Sequence of chain 1.A:
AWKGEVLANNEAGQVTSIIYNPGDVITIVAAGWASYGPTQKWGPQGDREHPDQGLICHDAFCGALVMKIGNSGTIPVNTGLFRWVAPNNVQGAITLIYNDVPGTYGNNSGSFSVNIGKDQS

A protein and the small-molecule ligand that binds it are described below.
Small molecule (SMILES): Cc1ccc(C(=O)c2cc(O)c(O)c([N+](=O)[O-])c2)cc1

Binding-site contacts:
Ligand atom C1 contacts residue ASP100 of chain 1.A at 3.5 Å.
Ligand atom O7 contacts residue THR104 of chain 1.A at 3.3 Å (h-bond).
Ligand atom N9 contacts residue CYS62 of chain 1.A at 4.0 Å.
Ligand atom O10 contacts residue HIS50 of chain 1.A at 3.8 Å.
Ligand atom O11 contacts residue VAL101 of chain 1.A at 3.5 Å.
Ligand atom O11 contacts residue GLN53 of chain 1.A at 3.9 Å.
Ligand atom O10 contacts residue TYR36 of chain 1.A at 3.9 Å.
Ligand atom C6 contacts residue ASP100 of chain 1.A at 3.8 Å.
Ligand atom C6 contacts residue THR104 of chain 1.A at 4.2 Å.
Ligand atom C4 contacts residue THR104 of chain 1.A at 4.4 Å.
Ligand atom O7 contacts residue ASP100 of chain 1.A at 4.5 Å.
Ligand atom C2 contacts residue THR104 of chain 1.A at 3.5 Å.
Ligand atom C20 contacts residue GLN53 of chain 1.A at 4.2 Å.
Ligand atom O10 contacts residue LEU55 of chain 1.A at 4.4 Å.
Ligand atom O11 contacts residue HIS50 of chain 1.A at 3.0 Å.
Ligand atom C2 contacts residue CA1 of chain 1.C at 3.3 Å.
Ligand atom C2 contacts residue TYR36 of chain 1.A at 4.1 Å (hydrophobic).
Ligand atom O7 contacts residue CA1 of chain 1.C at 2.4 Å.
Ligand atom C6 contacts residue VAL101 of chain 1.A at 4.2 Å (hydrophobic).
Ligand atom O10 contacts residue CYS62 of chain 1.A at 2.9 Å (h-bond).
Ligand atom C2 contacts residue ASN107 of chain 1.A at 4.0 Å.
Ligand atom N9 contacts residue VAL101 of chain 1.A at 3.7 Å.
Ligand atom C1 contacts residue CA1 of chain 1.C at 3.3 Å.
Ligand atom C15 contacts residue GLN53 of chain 1.A at 4.3 Å.
Ligand atom O8 contacts residue THR104 of chain 1.A at 3.4 Å (h-bond).
Ligand atom O8 contacts residue ASP100 of chain 1.A at 2.6 Å (salt-bridge).
Ligand atom O10 contacts residue ASP100 of chain 1.A at 2.8 Å (salt-bridge).
Ligand atom C6 contacts residue HIS50 of chain 1.A at 4.4 Å.
Ligand atom O7 contacts residue ASN107 of chain 1.A at 2.9 Å (h-bond).
Ligand atom O8 contacts residue CA1 of chain 1.C at 2.4 Å.
Ligand atom C17 contacts residue GLN53 of chain 1.A at 4.1 Å.
Ligand atom O10 contacts residue VAL101 of chain 1.A at 4.0 Å.
Ligand atom C1 contacts residue TYR36 of chain 1.A at 3.9 Å (hydrophobic).
Ligand atom O8 contacts residue TYR36 of chain 1.A at 3.0 Å (h-bond).
Ligand atom C16 contacts residue GLN53 of chain 1.A at 3.7 Å.
Ligand atom N9 contacts residue HIS50 of chain 1.A at 3.5 Å.
Ligand atom O7 contacts residue TYR36 of chain 1.A at 3.4 Å (h-bond).
Ligand atom N9 contacts residue ASP100 of chain 1.A at 3.5 Å (salt-bridge).
Ligand atom C1 contacts residue THR104 of chain 1.A at 3.5 Å.
Ligand atom C3 contacts residue THR104 of chain 1.A at 3.9 Å.